Binding-site contacts:
Ligand atom O7 contacts residue CYS197 of chain 1.A at 4.1 Å.
Ligand atom C3 contacts residue ASN89 of chain 1.B at 3.8 Å.
Ligand atom C4 contacts residue ASN89 of chain 1.B at 4.2 Å.
Ligand atom C8 contacts residue CYS197 of chain 1.A at 4.4 Å (hydrophobic).
Ligand atom C7 contacts residue ASN89 of chain 1.B at 3.4 Å.
Ligand atom C8 contacts residue CYS92 of chain 1.B at 4.4 Å (hydrophobic).
Ligand atom O3 contacts residue VAL195 of chain 1.A at 3.5 Å.
Ligand atom O5 contacts residue ASN89 of chain 1.B at 2.4 Å (h-bond).
Ligand atom C7 contacts residue THR196 of chain 1.A at 3.8 Å.
Ligand atom N2 contacts residue ASN89 of chain 1.B at 2.9 Å (h-bond).
Ligand atom C2 contacts residue ASN89 of chain 1.B at 2.4 Å.
Ligand atom C7 contacts residue CYS92 of chain 1.B at 4.3 Å (hydrophobic).
Ligand atom C1 contacts residue ASN89 of chain 1.B at 1.4 Å.
Ligand atom C8 contacts residue PRO198 of chain 1.A at 4.5 Å (hydrophobic).
Ligand atom C8 contacts residue THR196 of chain 1.A at 3.2 Å.
Ligand atom C5 contacts residue ASN89 of chain 1.B at 3.7 Å.
Ligand atom O7 contacts residue THR196 of chain 1.A at 3.8 Å.
Ligand atom O7 contacts residue ASN89 of chain 1.B at 3.5 Å (h-bond).
Ligand atom O7 contacts residue CYS92 of chain 1.B at 3.8 Å.
Ligand atom C8 contacts residue VAL195 of chain 1.A at 4.1 Å (hydrophobic).

Sequence of chain 1.B:
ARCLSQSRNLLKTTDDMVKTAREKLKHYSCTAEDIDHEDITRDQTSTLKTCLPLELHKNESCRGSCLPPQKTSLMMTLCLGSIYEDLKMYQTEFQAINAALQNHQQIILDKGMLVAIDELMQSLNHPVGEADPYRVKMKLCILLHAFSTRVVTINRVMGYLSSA

Sequence of chain 1.A:
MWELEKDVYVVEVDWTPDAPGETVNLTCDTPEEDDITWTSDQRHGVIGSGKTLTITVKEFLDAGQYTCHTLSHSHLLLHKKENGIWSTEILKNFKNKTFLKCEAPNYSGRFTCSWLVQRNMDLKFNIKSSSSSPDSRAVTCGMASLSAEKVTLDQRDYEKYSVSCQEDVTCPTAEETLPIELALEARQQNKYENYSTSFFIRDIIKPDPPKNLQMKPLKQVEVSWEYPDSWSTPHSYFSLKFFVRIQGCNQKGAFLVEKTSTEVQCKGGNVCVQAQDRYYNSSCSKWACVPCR

The small molecule below binds the protein below.
Small molecule (SMILES): CC(=O)N[C@@H]1[C@@H](O)[C@H](O)[C@@H](CO)O[C@H]1O